Binding-site contacts:
Ligand atom O1B contacts residue SER147 of chain 2.A at 2.7 Å (h-bond).
Ligand atom C8 contacts residue ALA146 of chain 2.A at 4.5 Å (hydrophobic).
Ligand atom C11 contacts residue TYR250 of chain 1.A at 3.7 Å (hydrophobic).
Ligand atom C1 contacts residue SER147 of chain 2.A at 3.6 Å.
Ligand atom N5 contacts residue TYR250 of chain 1.A at 4.4 Å.
Ligand atom O1A contacts residue ASN148 of chain 2.A at 4.3 Å.
Ligand atom C11 contacts residue ARG143 of chain 2.A at 4.0 Å.
Ligand atom C4 contacts residue TYR145 of chain 2.A at 3.6 Å (hydrophobic).
Ligand atom C6 contacts residue ALA146 of chain 2.A at 4.3 Å (hydrophobic).
Ligand atom C7 contacts residue TYR145 of chain 2.A at 3.9 Å (hydrophobic).
Ligand atom C10 contacts residue TYR250 of chain 1.A at 3.5 Å (hydrophobic).
Ligand atom O1A contacts residue SER147 of chain 2.A at 3.1 Å (h-bond).
Ligand atom O1B contacts residue ALA146 of chain 2.A at 4.3 Å.
Ligand atom O4 contacts residue TYR250 of chain 1.A at 3.4 Å.
Ligand atom O8 contacts residue ALA146 of chain 2.A at 3.3 Å.
Ligand atom C11 contacts residue TYR145 of chain 2.A at 3.7 Å (hydrophobic).
Ligand atom C4 contacts residue PRO252 of chain 1.A at 3.7 Å (hydrophobic).
Ligand atom C10 contacts residue TYR145 of chain 2.A at 3.6 Å (hydrophobic).
Ligand atom N5 contacts residue TYR145 of chain 2.A at 2.6 Å (h-bond).
Ligand atom C5 contacts residue TYR145 of chain 2.A at 3.3 Å (hydrophobic).
Ligand atom C6 contacts residue TYR145 of chain 2.A at 3.4 Å (hydrophobic).
Ligand atom C9 contacts residue TYR145 of chain 2.A at 4.4 Å (hydrophobic).
Ligand atom O4 contacts residue PRO252 of chain 1.A at 3.6 Å.
Ligand atom C1 contacts residue PRO252 of chain 1.A at 4.0 Å (hydrophobic).
Ligand atom O1A contacts residue ALA146 of chain 2.A at 3.2 Å.
Ligand atom O4 contacts residue ASN251 of chain 1.A at 4.1 Å.
Ligand atom C1 contacts residue ALA146 of chain 2.A at 4.0 Å (hydrophobic).
Ligand atom C3 contacts residue PRO252 of chain 1.A at 3.8 Å (hydrophobic).
Ligand atom O1B contacts residue PRO252 of chain 1.A at 3.3 Å.
Ligand atom O4 contacts residue TYR145 of chain 2.A at 4.2 Å.
Ligand atom O10 contacts residue TYR250 of chain 1.A at 2.8 Å (h-bond).

Sequence of chain 2.A:
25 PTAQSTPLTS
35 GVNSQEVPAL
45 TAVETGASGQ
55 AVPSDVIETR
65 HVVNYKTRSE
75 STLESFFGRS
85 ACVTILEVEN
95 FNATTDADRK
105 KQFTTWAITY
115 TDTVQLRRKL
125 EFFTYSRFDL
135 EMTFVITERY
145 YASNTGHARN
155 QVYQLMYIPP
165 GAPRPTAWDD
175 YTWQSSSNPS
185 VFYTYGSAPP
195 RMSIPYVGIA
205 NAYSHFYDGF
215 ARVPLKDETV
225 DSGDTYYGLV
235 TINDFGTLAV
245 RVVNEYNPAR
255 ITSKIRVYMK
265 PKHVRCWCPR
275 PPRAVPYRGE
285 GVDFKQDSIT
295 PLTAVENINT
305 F

This small molecule binds to this protein.
Small molecule (SMILES): CC(=O)N[C@H]1[C@H]([C@H](O)[C@H](O)CO)O[C@@](O)(C(=O)O)C[C@@H]1O

Sequence of chain 1.A:
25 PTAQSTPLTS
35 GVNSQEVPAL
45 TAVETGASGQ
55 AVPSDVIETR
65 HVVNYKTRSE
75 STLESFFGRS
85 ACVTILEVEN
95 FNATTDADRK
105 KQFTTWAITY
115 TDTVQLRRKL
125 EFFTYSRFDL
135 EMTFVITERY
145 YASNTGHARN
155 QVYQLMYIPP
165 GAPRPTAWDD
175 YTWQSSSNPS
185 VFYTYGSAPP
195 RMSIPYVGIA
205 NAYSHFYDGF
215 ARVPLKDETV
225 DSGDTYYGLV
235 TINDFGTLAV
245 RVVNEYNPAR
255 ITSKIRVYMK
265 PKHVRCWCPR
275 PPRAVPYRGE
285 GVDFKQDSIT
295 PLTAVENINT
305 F